Sequence of chain 1.G:
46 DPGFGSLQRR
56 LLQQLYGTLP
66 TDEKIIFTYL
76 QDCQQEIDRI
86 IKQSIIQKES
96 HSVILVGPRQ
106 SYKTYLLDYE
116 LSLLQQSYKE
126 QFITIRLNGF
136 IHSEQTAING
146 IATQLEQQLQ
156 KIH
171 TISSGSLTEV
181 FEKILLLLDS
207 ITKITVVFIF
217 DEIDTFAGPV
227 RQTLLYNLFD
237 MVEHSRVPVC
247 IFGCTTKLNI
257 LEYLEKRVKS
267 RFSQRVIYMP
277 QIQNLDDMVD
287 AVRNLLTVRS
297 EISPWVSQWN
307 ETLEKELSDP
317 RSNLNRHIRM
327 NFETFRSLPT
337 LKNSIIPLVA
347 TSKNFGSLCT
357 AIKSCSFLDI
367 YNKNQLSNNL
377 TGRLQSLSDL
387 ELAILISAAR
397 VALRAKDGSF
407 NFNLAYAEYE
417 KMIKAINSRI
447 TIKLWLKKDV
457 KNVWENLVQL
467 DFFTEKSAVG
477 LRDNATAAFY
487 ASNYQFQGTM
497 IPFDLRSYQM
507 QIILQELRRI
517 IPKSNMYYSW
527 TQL

A small-molecule ligand and the protein it binds are described below.
Small molecule (SMILES): Nc1ncnc2c1ncn2[C@@H]1O[C@H](COP(=O)(O)OP(=O)(O)OP(O)(O)=S)[C@@H](O)[C@H]1O

Binding-site contacts:
Ligand atom S1G contacts residue THR109 of chain 1.G at 3.6 Å.
Ligand atom O2G contacts residue LYS151 of chain 1.F at 3.4 Å.
Ligand atom O1A contacts residue LYS108 of chain 1.G at 2.7 Å (salt-bridge).
Ligand atom O3' contacts residue TYR107 of chain 1.G at 3.3 Å.
Ligand atom O1A contacts residue TYR107 of chain 1.G at 3.2 Å.
Ligand atom S1G contacts residue GLU218 of chain 1.G at 3.7 Å.
Ligand atom O3G contacts residue LYS151 of chain 1.F at 3.6 Å.
Ligand atom O4' contacts residue TYR110 of chain 1.G at 3.7 Å.
Ligand atom O3G contacts residue ARG104 of chain 1.G at 3.3 Å.
Ligand atom O2B contacts residue LYS108 of chain 1.G at 3.3 Å.
Ligand atom S1G contacts residue ASP217 of chain 1.G at 3.4 Å (salt-bridge).
Ligand atom PB contacts residue SER106 of chain 1.G at 3.7 Å.
Ligand atom C2 contacts residue TYR61 of chain 1.G at 3.8 Å (hydrophobic).
Ligand atom PG contacts residue THR109 of chain 1.G at 3.7 Å.
Ligand atom O1A contacts residue TYR110 of chain 1.G at 3.7 Å.
Ligand atom O5' contacts residue GLN105 of chain 1.G at 3.6 Å.
Ligand atom O2' contacts residue LYS338 of chain 1.G at 3.5 Å (salt-bridge).
Ligand atom O3B contacts residue LYS108 of chain 1.G at 2.6 Å (salt-bridge).
Ligand atom O3B contacts residue THR109 of chain 1.G at 3.7 Å.
Ligand atom PA contacts residue THR109 of chain 1.G at 3.2 Å.
Ligand atom O1B contacts residue GLN105 of chain 1.G at 2.4 Å (h-bond).
Ligand atom C2 contacts residue TYR110 of chain 1.G at 3.7 Å (hydrophobic).
Ligand atom O1A contacts residue THR109 of chain 1.G at 2.8 Å (h-bond).
Ligand atom O1B contacts residue ARG104 of chain 1.G at 3.3 Å.
Ligand atom PB contacts residue LYS108 of chain 1.G at 3.4 Å.
Ligand atom C3' contacts residue LYS338 of chain 1.G at 3.5 Å.
Ligand atom O2B contacts residue GLN105 of chain 1.G at 3.4 Å (h-bond).
Ligand atom O1B contacts residue LYS108 of chain 1.G at 3.6 Å.
Ligand atom O2B contacts residue SER106 of chain 1.G at 2.6 Å (h-bond).
Ligand atom O5' contacts residue SER106 of chain 1.G at 3.6 Å.
Ligand atom PG contacts residue LYS108 of chain 1.G at 3.6 Å.
Ligand atom N3 contacts residue TYR110 of chain 1.G at 3.2 Å.
Ligand atom O2G contacts residue THR109 of chain 1.G at 3.3 Å.
Ligand atom C5' contacts residue GLN105 of chain 1.G at 3.4 Å.
Ligand atom O2A contacts residue THR109 of chain 1.G at 2.5 Å (h-bond).
Ligand atom PB contacts residue GLN105 of chain 1.G at 3.3 Å.
Ligand atom N6 contacts residue LYS158 of chain 1.F at 3.4 Å.
Ligand atom O2B contacts residue TYR107 of chain 1.G at 3.2 Å (h-bond).
Ligand atom O5' contacts residue TYR107 of chain 1.G at 3.2 Å (h-bond).
Ligand atom O3' contacts residue LYS338 of chain 1.G at 2.5 Å (salt-bridge).

Sequence of chain 1.F:
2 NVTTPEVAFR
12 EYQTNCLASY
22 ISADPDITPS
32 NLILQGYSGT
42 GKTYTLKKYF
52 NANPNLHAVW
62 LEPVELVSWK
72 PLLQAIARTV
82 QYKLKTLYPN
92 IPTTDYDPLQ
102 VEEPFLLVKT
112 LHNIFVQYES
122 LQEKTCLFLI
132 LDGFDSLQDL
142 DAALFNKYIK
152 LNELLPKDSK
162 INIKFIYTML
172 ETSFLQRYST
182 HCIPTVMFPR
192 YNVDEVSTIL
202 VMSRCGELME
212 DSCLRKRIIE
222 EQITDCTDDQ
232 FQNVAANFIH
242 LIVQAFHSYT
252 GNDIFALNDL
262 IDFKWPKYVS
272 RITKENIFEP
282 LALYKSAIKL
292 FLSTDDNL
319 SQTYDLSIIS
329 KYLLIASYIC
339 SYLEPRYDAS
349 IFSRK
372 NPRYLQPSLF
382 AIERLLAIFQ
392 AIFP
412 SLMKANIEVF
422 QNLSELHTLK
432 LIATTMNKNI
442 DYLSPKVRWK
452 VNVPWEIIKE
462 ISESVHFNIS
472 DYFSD